Sequence of chain 1.N:
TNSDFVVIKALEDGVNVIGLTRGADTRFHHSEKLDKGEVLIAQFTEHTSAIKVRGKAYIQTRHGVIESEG

Sequence of chain 1.O:
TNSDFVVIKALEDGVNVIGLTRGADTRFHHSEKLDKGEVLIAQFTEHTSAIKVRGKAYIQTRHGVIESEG

Binding-site contacts:
Ligand atom NE1 contacts residue ALA44 of chain 1.N at 3.8 Å.
Ligand atom O contacts residue SER51 of chain 1.O at 2.8 Å (h-bond).
Ligand atom CB contacts residue THR28 of chain 1.O at 3.6 Å.
Ligand atom CE3 contacts residue HIS32 of chain 1.N at 3.9 Å.
Ligand atom CA contacts residue THR23 of chain 1.O at 3.8 Å.
Ligand atom CZ2 contacts residue ILE53 of chain 1.N at 4.0 Å (hydrophobic).
Ligand atom CE2 contacts residue ALA44 of chain 1.N at 3.9 Å (hydrophobic).
Ligand atom OXT contacts residue HIS49 of chain 1.N at 3.9 Å.
Ligand atom O contacts residue ARG24 of chain 1.O at 3.6 Å.
Ligand atom N contacts residue THR23 of chain 1.O at 2.9 Å (h-bond).
Ligand atom OXT contacts residue HIS31 of chain 1.N at 3.7 Å.
Ligand atom O contacts residue THR47 of chain 1.N at 3.5 Å.
Ligand atom C contacts residue THR47 of chain 1.N at 3.4 Å.
Ligand atom C contacts residue GLY25 of chain 1.O at 3.5 Å.
Ligand atom CA contacts residue HIS31 of chain 1.N at 3.9 Å.
Ligand atom CA contacts residue GLY25 of chain 1.O at 3.5 Å.
Ligand atom OXT contacts residue THR50 of chain 1.N at 2.9 Å (h-bond).
Ligand atom CD1 contacts residue GLN45 of chain 1.N at 3.5 Å.
Ligand atom CZ2 contacts residue THR50 of chain 1.N at 3.8 Å.
Ligand atom CZ2 contacts residue ALA44 of chain 1.N at 4.0 Å (hydrophobic).
Ligand atom N contacts residue GLY25 of chain 1.O at 2.6 Å (h-bond).
Ligand atom NE1 contacts residue GLN45 of chain 1.N at 2.7 Å (h-bond).
Ligand atom CA contacts residue THR28 of chain 1.O at 3.2 Å.
Ligand atom CZ3 contacts residue HIS32 of chain 1.N at 4.0 Å.
Ligand atom CZ3 contacts residue GLY21 of chain 1.N at 3.6 Å.
Ligand atom CE2 contacts residue GLN45 of chain 1.N at 3.8 Å.
Ligand atom CB contacts residue SER51 of chain 1.O at 3.3 Å.
Ligand atom CD1 contacts residue THR47 of chain 1.N at 3.7 Å.
Ligand atom CG contacts residue SER51 of chain 1.O at 3.8 Å.
Ligand atom OXT contacts residue THR47 of chain 1.N at 2.5 Å (h-bond).
Ligand atom C contacts residue THR50 of chain 1.N at 3.9 Å.
Ligand atom CD1 contacts residue SER51 of chain 1.O at 3.5 Å.
Ligand atom N contacts residue THR28 of chain 1.O at 2.9 Å (h-bond).
Ligand atom CA contacts residue SER51 of chain 1.O at 3.9 Å.
Ligand atom CH2 contacts residue GLY21 of chain 1.N at 3.5 Å.
Ligand atom N contacts residue ASP27 of chain 1.O at 3.2 Å (salt-bridge).
Ligand atom C contacts residue SER51 of chain 1.O at 3.5 Å.
Ligand atom N contacts residue ARG24 of chain 1.O at 3.8 Å.
Ligand atom O contacts residue GLY25 of chain 1.O at 2.9 Å (h-bond).
Ligand atom CB contacts residue THR23 of chain 1.O at 3.6 Å.

A small-molecule ligand and the protein it binds are described below.
Small molecule (SMILES): N[C@@H](Cc1c[nH]c2ccccc12)C(=O)O